The protein below binds the small molecule below.
Small molecule (SMILES): O=P(O)(O)OC[C@H]1O[C@](O)(COP(=O)(O)O)[C@@H](O)[C@@H]1O

Binding-site contacts:
Ligand atom O6P contacts residue SER435 of chain 1.B at 3.2 Å (h-bond).
Ligand atom O4 contacts residue THR438 of chain 1.B at 3.5 Å (h-bond).
Ligand atom O3 contacts residue ARG432 of chain 1.B at 2.7 Å (salt-bridge).
Ligand atom O3 contacts residue TRP398 of chain 1.B at 3.7 Å.
Ligand atom C3 contacts residue GLY434 of chain 1.B at 3.5 Å.
Ligand atom P1 contacts residue ARG405 of chain 1.B at 3.6 Å.
Ligand atom C6 contacts residue LEU347 of chain 1.B at 3.7 Å (hydrophobic).
Ligand atom O2 contacts residue GLY430 of chain 1.B at 3.6 Å (h-bond).
Ligand atom O4 contacts residue GLY436 of chain 1.B at 3.7 Å.
Ligand atom O2P contacts residue GLY434 of chain 1.B at 2.9 Å (h-bond).
Ligand atom O3P contacts residue ARG405 of chain 1.B at 2.9 Å (salt-bridge).
Ligand atom C6 contacts residue SER353 of chain 1.B at 3.8 Å.
Ligand atom O5P contacts residue THR348 of chain 1.B at 3.6 Å.
Ligand atom O5P contacts residue SER435 of chain 1.B at 2.9 Å (h-bond).
Ligand atom C3 contacts residue ARG432 of chain 1.B at 3.3 Å.
Ligand atom C4 contacts residue GLY434 of chain 1.B at 3.3 Å.
Ligand atom P2 contacts residue SER435 of chain 1.B at 3.5 Å.
Ligand atom O6P contacts residue SER353 of chain 1.B at 3.6 Å.
Ligand atom C6 contacts residue THR438 of chain 1.B at 3.5 Å.
Ligand atom O5P contacts residue THR349 of chain 1.B at 3.4 Å (h-bond).
Ligand atom O6 contacts residue THR349 of chain 1.B at 3.1 Å (h-bond).
Ligand atom O4P contacts residue SER353 of chain 1.B at 2.7 Å (h-bond).
Ligand atom O2 contacts residue LEU347 of chain 1.B at 3.4 Å.
Ligand atom O4P contacts residue ARG352 of chain 1.B at 3.8 Å.
Ligand atom O3P contacts residue TRP398 of chain 1.B at 2.6 Å (h-bond).
Ligand atom O4 contacts residue GLY434 of chain 1.B at 2.6 Å (h-bond).
Ligand atom P2 contacts residue SER353 of chain 1.B at 3.7 Å.
Ligand atom O5 contacts residue LEU347 of chain 1.B at 3.8 Å.
Ligand atom O4 contacts residue TYR437 of chain 1.B at 2.8 Å (h-bond).
Ligand atom O1 contacts residue GLY434 of chain 1.B at 3.7 Å.
Ligand atom O5P contacts residue THR350 of chain 1.B at 2.7 Å (h-bond).
Ligand atom O3 contacts residue GLY430 of chain 1.B at 3.2 Å.
Ligand atom O1P contacts residue ARG405 of chain 1.B at 2.6 Å (salt-bridge).
Ligand atom O4P contacts residue THR348 of chain 1.B at 2.6 Å (h-bond).
Ligand atom O6P contacts residue GLY436 of chain 1.B at 2.9 Å (h-bond).
Ligand atom O6 contacts residue THR348 of chain 1.B at 3.6 Å.
Ligand atom O2P contacts residue PRO433 of chain 1.B at 3.8 Å.
Ligand atom C5 contacts residue GLY434 of chain 1.B at 3.4 Å.
Ligand atom P2 contacts residue THR349 of chain 1.B at 3.7 Å.
Ligand atom P2 contacts residue THR348 of chain 1.B at 3.5 Å.

Sequence of chain 1.B:
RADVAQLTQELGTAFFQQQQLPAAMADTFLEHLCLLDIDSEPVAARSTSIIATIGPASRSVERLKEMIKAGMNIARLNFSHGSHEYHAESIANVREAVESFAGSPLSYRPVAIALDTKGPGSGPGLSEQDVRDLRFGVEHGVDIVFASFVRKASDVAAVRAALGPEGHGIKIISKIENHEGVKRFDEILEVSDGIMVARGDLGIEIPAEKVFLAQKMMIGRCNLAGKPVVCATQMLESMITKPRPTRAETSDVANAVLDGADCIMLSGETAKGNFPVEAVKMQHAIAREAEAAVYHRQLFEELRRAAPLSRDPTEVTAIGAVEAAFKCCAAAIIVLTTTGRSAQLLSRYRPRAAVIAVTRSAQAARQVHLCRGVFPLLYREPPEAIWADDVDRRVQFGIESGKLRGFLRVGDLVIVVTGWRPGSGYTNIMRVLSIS